Sequence of chain 1.B:
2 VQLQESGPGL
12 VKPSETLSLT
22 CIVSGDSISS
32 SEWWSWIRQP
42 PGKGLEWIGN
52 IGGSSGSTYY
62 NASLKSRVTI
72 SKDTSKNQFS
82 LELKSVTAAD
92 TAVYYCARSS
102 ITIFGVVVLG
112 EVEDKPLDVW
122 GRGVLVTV

This small molecule binds to this protein.
Small molecule (SMILES): CC(=O)N[C@H]1[C@H](O[C@H]2[C@H](O)[C@@H](NC(C)=O)CO[C@@H]2CO)O[C@H](CO)[C@@H](O[C@@H]2O[C@H](CO[C@H]3O[C@H](CO)[C@@H](O)[C@H](O)[C@@H]3O)[C@@H](O)[C@H](O[C@H]3O[C@H](CO)[C@@H](O)[C@H](O)[C@@H]3O[C@H]3O[C@H](CO)[C@@H](O)[C@H](O)[C@@H]3O)[C@@H]2O)[C@@H]1O

Binding-site contacts:
Ligand atom C6 contacts residue ILE383 of chain 1.A at 4.0 Å (hydrophobic).
Ligand atom C7 contacts residue VAL108 of chain 1.B at 3.9 Å (hydrophobic).
Ligand atom O5 contacts residue ILE383 of chain 1.A at 4.0 Å.
Ligand atom C3 contacts residue ILE104 of chain 1.B at 3.7 Å (hydrophobic).
Ligand atom C3 contacts residue ASN301 of chain 1.A at 3.8 Å.
Ligand atom C1 contacts residue ILE104 of chain 1.B at 4.2 Å (hydrophobic).
Ligand atom C8 contacts residue THR267 of chain 1.A at 3.5 Å.
Ligand atom C3 contacts residue HIS299 of chain 1.A at 3.7 Å.
Ligand atom C7 contacts residue HIS299 of chain 1.A at 4.2 Å.
Ligand atom C6 contacts residue ILE104 of chain 1.B at 3.9 Å (hydrophobic).
Ligand atom O7 contacts residue ASN265 of chain 1.A at 4.2 Å.
Ligand atom C8 contacts residue HIS299 of chain 1.A at 4.2 Å.
Ligand atom C5 contacts residue ILE104 of chain 1.B at 3.6 Å (hydrophobic).
Ligand atom C1 contacts residue ASN301 of chain 1.A at 1.4 Å.
Ligand atom C4 contacts residue GLY106 of chain 1.B at 4.0 Å.
Ligand atom O5 contacts residue ASN301 of chain 1.A at 2.4 Å (h-bond).
Ligand atom O7 contacts residue GLY106 of chain 1.B at 3.9 Å.
Ligand atom C8 contacts residue ASN265 of chain 1.A at 3.5 Å.
Ligand atom C3 contacts residue VAL107 of chain 1.B at 4.1 Å (hydrophobic).
Ligand atom O7 contacts residue ASN301 of chain 1.A at 2.9 Å (h-bond).
Ligand atom C5 contacts residue ILE383 of chain 1.A at 3.7 Å (hydrophobic).
Ligand atom O4 contacts residue VAL107 of chain 1.B at 3.7 Å.
Ligand atom C4 contacts residue ASN301 of chain 1.A at 4.2 Å.
Ligand atom O4 contacts residue ILE104 of chain 1.B at 3.0 Å (h-bond).
Ligand atom C1 contacts residue ILE383 of chain 1.A at 4.2 Å (hydrophobic).
Ligand atom O3 contacts residue GLY106 of chain 1.B at 3.9 Å.
Ligand atom C2 contacts residue ASN301 of chain 1.A at 2.5 Å.
Ligand atom O3 contacts residue HIS299 of chain 1.A at 4.1 Å.
Ligand atom C4 contacts residue ILE104 of chain 1.B at 3.6 Å (hydrophobic).
Ligand atom N2 contacts residue ASN301 of chain 1.A at 2.9 Å (h-bond).
Ligand atom O6 contacts residue ILE383 of chain 1.A at 3.4 Å.
Ligand atom C2 contacts residue HIS299 of chain 1.A at 3.9 Å.
Ligand atom O7 contacts residue VAL108 of chain 1.B at 2.7 Å (h-bond).
Ligand atom C3 contacts residue GLY106 of chain 1.B at 4.2 Å.
Ligand atom C2 contacts residue GLY106 of chain 1.B at 3.9 Å.
Ligand atom N2 contacts residue HIS299 of chain 1.A at 3.2 Å (h-bond).
Ligand atom C5 contacts residue ASN301 of chain 1.A at 3.7 Å.
Ligand atom O7 contacts residue VAL107 of chain 1.B at 3.4 Å.
Ligand atom O3 contacts residue ILE104 of chain 1.B at 4.1 Å.
Ligand atom C7 contacts residue ASN301 of chain 1.A at 3.1 Å.

Sequence of chain 1.A:
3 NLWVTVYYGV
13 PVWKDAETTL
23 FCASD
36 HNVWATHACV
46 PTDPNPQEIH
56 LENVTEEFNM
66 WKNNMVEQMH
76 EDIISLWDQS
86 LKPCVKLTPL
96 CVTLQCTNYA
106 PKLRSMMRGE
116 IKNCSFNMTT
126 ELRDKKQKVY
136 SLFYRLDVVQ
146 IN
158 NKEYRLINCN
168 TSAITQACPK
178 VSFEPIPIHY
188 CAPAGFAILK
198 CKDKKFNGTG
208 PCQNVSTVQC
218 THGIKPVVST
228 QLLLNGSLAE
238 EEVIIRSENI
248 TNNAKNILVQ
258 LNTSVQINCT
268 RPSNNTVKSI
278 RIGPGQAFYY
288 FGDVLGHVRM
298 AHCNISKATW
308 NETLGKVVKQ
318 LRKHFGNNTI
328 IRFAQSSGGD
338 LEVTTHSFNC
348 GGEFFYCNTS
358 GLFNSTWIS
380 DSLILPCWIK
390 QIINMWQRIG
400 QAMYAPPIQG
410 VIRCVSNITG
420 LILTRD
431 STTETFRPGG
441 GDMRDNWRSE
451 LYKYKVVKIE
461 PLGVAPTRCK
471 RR

Sequence of chain 1.C:
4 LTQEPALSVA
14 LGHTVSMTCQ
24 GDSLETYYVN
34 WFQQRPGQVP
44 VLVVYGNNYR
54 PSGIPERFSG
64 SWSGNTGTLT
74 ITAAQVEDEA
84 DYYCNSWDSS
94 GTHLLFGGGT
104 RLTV